A small-molecule ligand and the protein it binds are described below.
Small molecule (SMILES): CC[C@H](C)[C@H](N)C(=O)O

Binding-site contacts:
Ligand atom C contacts residue SER106 of chain 1.A at 4.0 Å.
Ligand atom OXT contacts residue SER106 of chain 1.A at 3.6 Å (h-bond).
Ligand atom CD1 contacts residue SER106 of chain 1.A at 3.9 Å.
Ligand atom CA contacts residue TYR156 of chain 1.A at 3.5 Å (hydrophobic).
Ligand atom CG2 contacts residue ASP229 of chain 1.A at 3.6 Å.
Ligand atom N contacts residue ASP229 of chain 1.A at 2.8 Å (salt-bridge).
Ligand atom CD1 contacts residue TYR23 of chain 1.A at 3.6 Å (hydrophobic).
Ligand atom C contacts residue SER85 of chain 1.A at 3.5 Å.
Ligand atom CG1 contacts residue ALA83 of chain 1.A at 3.4 Å (hydrophobic).
Ligand atom CB contacts residue TYR205 of chain 1.A at 3.8 Å (hydrophobic).
Ligand atom O contacts residue THR84 of chain 1.A at 3.4 Å.
Ligand atom CA contacts residue ASP229 of chain 1.A at 3.9 Å.
Ligand atom OXT contacts residue SER85 of chain 1.A at 2.6 Å (h-bond).
Ligand atom O contacts residue TYR205 of chain 1.A at 2.6 Å (h-bond).
Ligand atom O contacts residue TYR156 of chain 1.A at 4.1 Å.
Ligand atom C contacts residue TYR156 of chain 1.A at 3.8 Å (hydrophobic).
Ligand atom C contacts residue TYR205 of chain 1.A at 3.7 Å (hydrophobic).
Ligand atom CA contacts residue TYR205 of chain 1.A at 4.0 Å (hydrophobic).
Ligand atom CG2 contacts residue PHE282 of chain 1.A at 3.8 Å (hydrophobic).
Ligand atom C contacts residue THR108 of chain 1.A at 3.8 Å.
Ligand atom O contacts residue SER85 of chain 1.A at 3.0 Å (h-bond).
Ligand atom CD1 contacts residue ALA83 of chain 1.A at 3.7 Å (hydrophobic).
Ligand atom OXT contacts residue TYR156 of chain 1.A at 4.1 Å.
Ligand atom C contacts residue THR84 of chain 1.A at 3.9 Å.
Ligand atom CD1 contacts residue THR84 of chain 1.A at 4.1 Å.
Ligand atom N contacts residue THR108 of chain 1.A at 2.9 Å (h-bond).
Ligand atom N contacts residue TYR156 of chain 1.A at 3.6 Å.
Ligand atom CG1 contacts residue PHE282 of chain 1.A at 3.9 Å (hydrophobic).
Ligand atom CD1 contacts residue PHE282 of chain 1.A at 3.6 Å (hydrophobic).
Ligand atom N contacts residue SER106 of chain 1.A at 3.0 Å (h-bond).
Ligand atom OXT contacts residue ALA107 of chain 1.A at 3.3 Å.
Ligand atom OXT contacts residue THR108 of chain 1.A at 2.9 Å (h-bond).
Ligand atom CG1 contacts residue SER106 of chain 1.A at 3.5 Å.
Ligand atom CG2 contacts residue TYR23 of chain 1.A at 4.0 Å (hydrophobic).
Ligand atom CB contacts residue ASP229 of chain 1.A at 4.0 Å.
Ligand atom CA contacts residue SER106 of chain 1.A at 3.9 Å.
Ligand atom CA contacts residue THR108 of chain 1.A at 3.7 Å.
Ligand atom CG1 contacts residue ASP229 of chain 1.A at 4.0 Å.
Ligand atom CG2 contacts residue GLY230 of chain 1.A at 3.7 Å.
Ligand atom CG2 contacts residue TYR205 of chain 1.A at 3.9 Å (hydrophobic).

Sequence of chain 1.A:
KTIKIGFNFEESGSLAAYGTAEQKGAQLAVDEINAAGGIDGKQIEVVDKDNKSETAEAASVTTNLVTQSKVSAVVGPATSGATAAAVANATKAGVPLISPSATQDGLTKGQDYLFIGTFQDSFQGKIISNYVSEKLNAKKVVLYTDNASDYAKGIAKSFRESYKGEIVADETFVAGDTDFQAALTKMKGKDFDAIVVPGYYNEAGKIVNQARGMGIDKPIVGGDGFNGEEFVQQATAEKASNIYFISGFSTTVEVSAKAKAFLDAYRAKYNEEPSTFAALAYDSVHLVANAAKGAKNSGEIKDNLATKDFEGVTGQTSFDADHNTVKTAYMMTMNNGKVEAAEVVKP